Binding-site contacts:
Ligand atom C8 contacts residue LYS143 of chain 51.F at 2.7 Å.
Ligand atom N1 contacts residue TRP47 of chain 51.F at 3.7 Å.
Ligand atom O2' contacts residue GLU140 of chain 51.F at 2.3 Å (salt-bridge).
Ligand atom C5' contacts residue ARG90 of chain 51.F at 4.3 Å.
Ligand atom C4' contacts residue GLU140 of chain 51.F at 3.4 Å.
Ligand atom N9 contacts residue TRP47 of chain 51.F at 3.3 Å.
Ligand atom N9 contacts residue GLU140 of chain 51.F at 4.1 Å.
Ligand atom N6 contacts residue TRP47 of chain 51.F at 4.2 Å.
Ligand atom N9 contacts residue LYS143 of chain 51.F at 3.2 Å (salt-bridge).
Ligand atom C1' contacts residue LYS143 of chain 51.F at 3.2 Å.
Ligand atom C4 contacts residue TRP47 of chain 51.F at 3.3 Å (hydrophobic).
Ligand atom O4' contacts residue LYS143 of chain 51.F at 4.2 Å.
Ligand atom C2' contacts residue LYS143 of chain 51.F at 3.7 Å.
Ligand atom O4' contacts residue TRP47 of chain 51.F at 3.4 Å.
Ligand atom O2' contacts residue LYS143 of chain 51.F at 3.8 Å.
Ligand atom C1' contacts residue TRP47 of chain 51.F at 3.7 Å (hydrophobic).
Ligand atom C5 contacts residue TRP47 of chain 51.F at 3.8 Å (hydrophobic).
Ligand atom O4' contacts residue GLU140 of chain 51.F at 3.0 Å (salt-bridge).
Ligand atom C2 contacts residue TRP47 of chain 51.F at 3.4 Å (hydrophobic).
Ligand atom N7 contacts residue LYS143 of chain 51.F at 3.8 Å.
Ligand atom C1' contacts residue GLU140 of chain 51.F at 2.7 Å.
Ligand atom N7 contacts residue TRP47 of chain 51.F at 3.6 Å.
Ligand atom O3' contacts residue GLU140 of chain 51.F at 4.4 Å.
Ligand atom C2' contacts residue GLU140 of chain 51.F at 3.0 Å.
Ligand atom C3' contacts residue GLU140 of chain 51.F at 3.8 Å.
Ligand atom C8 contacts residue TRP47 of chain 51.F at 3.6 Å (hydrophobic).
Ligand atom N3 contacts residue TRP47 of chain 51.F at 3.4 Å.
Ligand atom O4' contacts residue LYS143 of chain 51.F at 4.4 Å.
Ligand atom C6 contacts residue TRP47 of chain 51.F at 3.7 Å (hydrophobic).

This protein binds this small molecule.
Small molecule (SMILES): Nc1ncnc2c1ncn2[C@@H]1O[C@H]([C@@H]2O[C@@H]3[C@H](O[P](=O)(O)O2)[C@@H](CO[P](=O)(O)O[C@H]2[C@@H](O)[C@H](n4cnc5c(N)ncnc54)O[C@@H]2COP(=O)=O)O[C@H]3n2ccc(=O)[nH]c2=O)[C@@H](O[P](=O)(O)OC[C@H]2O[C@@H](n3ccc(=O)[nH]c3=O)[C@H](O)[C@@H]2O)[C@H]1O

Sequence of chain 51.F:
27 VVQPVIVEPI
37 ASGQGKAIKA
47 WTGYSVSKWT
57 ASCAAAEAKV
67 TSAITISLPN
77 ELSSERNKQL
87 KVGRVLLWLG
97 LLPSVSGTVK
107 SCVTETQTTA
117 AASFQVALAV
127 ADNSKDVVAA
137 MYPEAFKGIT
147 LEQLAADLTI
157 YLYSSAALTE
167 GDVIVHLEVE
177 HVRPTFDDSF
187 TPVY